The protein below binds the small molecule below.
Small molecule (SMILES): CC(=O)N[C@H]1[C@H](O[C@H]2[C@H](O)[C@@H](NC(C)=O)CO[C@@H]2CO)O[C@H](CO)[C@@H](O[C@@H]2O[C@H](CO[C@H]3O[C@H](CO[C@H]4O[C@H](CO)[C@@H](O)[C@H](O)[C@@H]4O)[C@@H](O)[C@H](O[C@H]4O[C@H](CO)[C@@H](O)[C@H](O)[C@@H]4O)[C@@H]3O)[C@@H](O)[C@H](O)[C@@H]2O)[C@@H]1O

Sequence of chain 1.D:
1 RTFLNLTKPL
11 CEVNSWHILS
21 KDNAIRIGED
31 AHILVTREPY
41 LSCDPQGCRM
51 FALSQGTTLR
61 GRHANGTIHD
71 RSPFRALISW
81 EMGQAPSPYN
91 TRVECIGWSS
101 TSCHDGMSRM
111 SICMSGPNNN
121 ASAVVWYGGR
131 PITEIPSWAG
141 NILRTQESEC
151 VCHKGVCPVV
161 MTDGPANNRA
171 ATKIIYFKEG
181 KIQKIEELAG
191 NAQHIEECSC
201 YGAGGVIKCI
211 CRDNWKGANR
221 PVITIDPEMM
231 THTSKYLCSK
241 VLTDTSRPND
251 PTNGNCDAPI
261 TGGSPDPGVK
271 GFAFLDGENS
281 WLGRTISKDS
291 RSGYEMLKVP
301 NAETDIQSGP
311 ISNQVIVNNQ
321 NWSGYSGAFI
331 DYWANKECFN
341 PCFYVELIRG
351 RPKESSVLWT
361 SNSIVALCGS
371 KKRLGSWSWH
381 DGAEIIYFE

Binding-site contacts:
Ligand atom C7 contacts residue ASN120 of chain 1.C at 3.4 Å.
Ligand atom O5 contacts residue SER376 of chain 1.D at 3.6 Å (h-bond).
Ligand atom C6 contacts residue LEU374 of chain 1.D at 3.2 Å (hydrophobic).
Ligand atom C6 contacts residue SER312 of chain 1.D at 3.6 Å.
Ligand atom N2 contacts residue ASN120 of chain 1.C at 2.8 Å (h-bond).
Ligand atom C8 contacts residue ASN14 of chain 1.D at 3.6 Å.
Ligand atom N2 contacts residue ASN313 of chain 1.D at 2.9 Å (h-bond).
Ligand atom O7 contacts residue ARG373 of chain 1.D at 2.5 Å (salt-bridge).
Ligand atom O5 contacts residue ASN120 of chain 1.C at 2.3 Å (h-bond).
Ligand atom C5 contacts residue LEU374 of chain 1.D at 3.6 Å (hydrophobic).
Ligand atom C3 contacts residue ARG284 of chain 1.D at 3.5 Å.
Ligand atom O4 contacts residue ASN313 of chain 1.D at 3.5 Å (h-bond).
Ligand atom C1 contacts residue ASN120 of chain 1.C at 1.5 Å.
Ligand atom C7 contacts residue ARG373 of chain 1.D at 3.2 Å.
Ligand atom O5 contacts residue GLY375 of chain 1.D at 3.1 Å.
Ligand atom O2 contacts residue LEU297 of chain 1.D at 3.4 Å.
Ligand atom O6 contacts residue ASN313 of chain 1.D at 2.8 Å (h-bond).
Ligand atom O3 contacts residue ASP250 of chain 1.D at 3.3 Å (salt-bridge).
Ligand atom C2 contacts residue ASP250 of chain 1.D at 3.3 Å.
Ligand atom C8 contacts residue ASN313 of chain 1.D at 3.6 Å.
Ligand atom C2 contacts residue ASN120 of chain 1.C at 2.4 Å.
Ligand atom C8 contacts residue ARG373 of chain 1.D at 3.1 Å.
Ligand atom O6 contacts residue SER376 of chain 1.D at 2.9 Å (h-bond).
Ligand atom C2 contacts residue ASN313 of chain 1.D at 3.6 Å.
Ligand atom O7 contacts residue ASN120 of chain 1.C at 3.5 Å (h-bond).
Ligand atom C3 contacts residue ASN313 of chain 1.D at 3.5 Å.
Ligand atom O3 contacts residue SER312 of chain 1.D at 3.1 Å.
Ligand atom O6 contacts residue GLU295 of chain 1.D at 2.6 Å (salt-bridge).
Ligand atom O5 contacts residue ASN313 of chain 1.D at 3.3 Å (h-bond).
Ligand atom C6 contacts residue ASN313 of chain 1.D at 3.5 Å.
Ligand atom O3 contacts residue ASN313 of chain 1.D at 2.9 Å (h-bond).
Ligand atom O3 contacts residue ARG284 of chain 1.D at 2.7 Å (salt-bridge).
Ligand atom O2 contacts residue ASP250 of chain 1.D at 2.5 Å (salt-bridge).
Ligand atom O6 contacts residue ASN313 of chain 1.D at 3.0 Å (h-bond).
Ligand atom O5 contacts residue PRO310 of chain 1.D at 3.4 Å.
Ligand atom C6 contacts residue GLU295 of chain 1.D at 2.9 Å.
Ligand atom C6 contacts residue VAL315 of chain 1.D at 3.5 Å (hydrophobic).
Ligand atom O5 contacts residue ASN313 of chain 1.D at 3.0 Å (h-bond).
Ligand atom C1 contacts residue GLY375 of chain 1.D at 3.6 Å.
Ligand atom O2 contacts residue GLU295 of chain 1.D at 3.6 Å (salt-bridge).

Sequence of chain 1.C:
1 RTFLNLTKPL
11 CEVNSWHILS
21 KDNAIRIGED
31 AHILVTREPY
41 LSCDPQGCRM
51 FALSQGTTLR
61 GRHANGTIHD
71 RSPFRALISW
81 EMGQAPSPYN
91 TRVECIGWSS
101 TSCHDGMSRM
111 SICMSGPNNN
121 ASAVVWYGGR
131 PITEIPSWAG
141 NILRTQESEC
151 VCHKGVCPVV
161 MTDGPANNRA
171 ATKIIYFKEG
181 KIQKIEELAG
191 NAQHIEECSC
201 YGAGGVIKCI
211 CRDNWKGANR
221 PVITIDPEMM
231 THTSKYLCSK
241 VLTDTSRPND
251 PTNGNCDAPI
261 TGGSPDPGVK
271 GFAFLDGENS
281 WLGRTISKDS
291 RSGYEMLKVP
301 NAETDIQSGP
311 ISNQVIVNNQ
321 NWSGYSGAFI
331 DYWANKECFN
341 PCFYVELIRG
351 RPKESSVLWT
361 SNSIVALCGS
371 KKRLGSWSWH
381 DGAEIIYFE